Binding-site contacts:
Ligand atom C2 contacts residue THR1087 of chain 1.M at 4.4 Å.
Ligand atom C5 contacts residue HIS1088 of chain 1.M at 4.4 Å.
Ligand atom O7 contacts residue HIS1088 of chain 1.M at 2.8 Å (h-bond).
Ligand atom C5 contacts residue ASN1085 of chain 1.M at 3.7 Å.
Ligand atom C1 contacts residue THR1087 of chain 1.M at 4.4 Å.
Ligand atom O4 contacts residue HIS1088 of chain 1.M at 4.2 Å.
Ligand atom C5 contacts residue PHE1090 of chain 1.M at 4.0 Å (hydrophobic).
Ligand atom C4 contacts residue ASN1085 of chain 1.M at 4.2 Å.
Ligand atom N2 contacts residue ASN1085 of chain 1.M at 2.8 Å (h-bond).
Ligand atom C3 contacts residue THR1087 of chain 1.M at 4.2 Å.
Ligand atom C8 contacts residue ASN1085 of chain 1.M at 3.8 Å.
Ligand atom C3 contacts residue HIS1088 of chain 1.M at 4.2 Å.
Ligand atom C8 contacts residue HIS1088 of chain 1.M at 4.0 Å.
Ligand atom O7 contacts residue ASN1085 of chain 1.M at 2.7 Å (h-bond).
Ligand atom C3 contacts residue ASN1085 of chain 1.M at 3.8 Å.
Ligand atom N2 contacts residue THR1087 of chain 1.M at 4.1 Å.
Ligand atom O5 contacts residue ASN1085 of chain 1.M at 2.4 Å (h-bond).
Ligand atom O5 contacts residue PHE1090 of chain 1.M at 3.9 Å.
Ligand atom C6 contacts residue PHE1090 of chain 1.M at 3.5 Å (hydrophobic).
Ligand atom C1 contacts residue ASN1085 of chain 1.M at 1.4 Å.
Ligand atom C7 contacts residue HIS1088 of chain 1.M at 3.8 Å.
Ligand atom C7 contacts residue ASN1085 of chain 1.M at 3.0 Å.
Ligand atom C2 contacts residue ASN1085 of chain 1.M at 2.5 Å.

A small-molecule ligand and the protein it binds are described below.
Small molecule (SMILES): CC(=O)N[C@H]1[C@H](O[C@H]2[C@H](O)[C@@H](NC(C)=O)CO[C@@H]2CO)O[C@H](CO)[C@@H](O)[C@@H]1O

Sequence of chain 1.M:
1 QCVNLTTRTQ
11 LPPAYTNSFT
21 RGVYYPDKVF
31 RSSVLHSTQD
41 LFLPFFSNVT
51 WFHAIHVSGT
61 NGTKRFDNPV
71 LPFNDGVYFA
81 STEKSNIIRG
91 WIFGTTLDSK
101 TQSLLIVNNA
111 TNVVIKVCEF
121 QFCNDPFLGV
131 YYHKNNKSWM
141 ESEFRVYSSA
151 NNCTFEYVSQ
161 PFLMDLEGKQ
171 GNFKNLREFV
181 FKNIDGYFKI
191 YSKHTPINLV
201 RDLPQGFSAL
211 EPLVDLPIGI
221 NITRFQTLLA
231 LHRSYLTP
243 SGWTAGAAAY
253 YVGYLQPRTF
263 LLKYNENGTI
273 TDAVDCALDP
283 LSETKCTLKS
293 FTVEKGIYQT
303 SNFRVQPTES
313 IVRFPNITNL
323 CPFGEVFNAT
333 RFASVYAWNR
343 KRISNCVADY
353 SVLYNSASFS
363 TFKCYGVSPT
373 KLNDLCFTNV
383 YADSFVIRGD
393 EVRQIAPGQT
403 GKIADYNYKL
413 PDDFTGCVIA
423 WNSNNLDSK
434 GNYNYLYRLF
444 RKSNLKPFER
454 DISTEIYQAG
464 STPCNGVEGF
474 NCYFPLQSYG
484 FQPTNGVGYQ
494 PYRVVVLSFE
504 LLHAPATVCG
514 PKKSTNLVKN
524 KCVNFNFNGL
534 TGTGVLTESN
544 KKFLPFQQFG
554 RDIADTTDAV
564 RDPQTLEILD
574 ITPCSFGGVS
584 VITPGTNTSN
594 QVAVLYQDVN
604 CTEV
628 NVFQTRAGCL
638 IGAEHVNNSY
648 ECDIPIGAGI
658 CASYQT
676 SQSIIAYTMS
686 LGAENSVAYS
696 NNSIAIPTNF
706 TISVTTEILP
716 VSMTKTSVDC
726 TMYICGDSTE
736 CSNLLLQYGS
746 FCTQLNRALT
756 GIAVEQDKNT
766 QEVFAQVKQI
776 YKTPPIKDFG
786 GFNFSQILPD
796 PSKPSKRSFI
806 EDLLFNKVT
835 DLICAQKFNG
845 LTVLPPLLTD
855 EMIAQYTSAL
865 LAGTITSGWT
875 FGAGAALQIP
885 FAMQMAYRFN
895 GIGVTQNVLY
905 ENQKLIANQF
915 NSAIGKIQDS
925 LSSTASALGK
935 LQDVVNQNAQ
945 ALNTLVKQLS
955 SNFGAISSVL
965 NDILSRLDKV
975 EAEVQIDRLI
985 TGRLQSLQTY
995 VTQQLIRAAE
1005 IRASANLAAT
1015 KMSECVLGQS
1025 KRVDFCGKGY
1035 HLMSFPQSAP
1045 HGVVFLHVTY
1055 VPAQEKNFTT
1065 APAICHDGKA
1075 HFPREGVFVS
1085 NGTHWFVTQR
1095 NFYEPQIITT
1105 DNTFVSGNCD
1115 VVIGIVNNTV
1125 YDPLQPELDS